Sequence of chain 1.T:
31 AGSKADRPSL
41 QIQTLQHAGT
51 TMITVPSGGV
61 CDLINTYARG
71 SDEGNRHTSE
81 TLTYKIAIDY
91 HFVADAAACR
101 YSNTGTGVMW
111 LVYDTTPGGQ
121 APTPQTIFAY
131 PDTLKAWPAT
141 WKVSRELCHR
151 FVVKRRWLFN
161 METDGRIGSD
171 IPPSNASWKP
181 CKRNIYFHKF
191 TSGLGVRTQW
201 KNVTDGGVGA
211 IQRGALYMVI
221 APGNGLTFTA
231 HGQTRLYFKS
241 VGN

The small molecule below binds the protein below.
Small molecule (SMILES): Cc1cn([C@H]2C[C@H](O[P](=O)(O)OC[C@H]3O[C@@H](n4ccc(N)nc4=O)C[C@@H]3O[P](=O)(O)OC[C@H]3O[C@@H](n4ccc(N)nc4=O)C[C@@H]3O[P](=O)(O)OC[C@H]3O[C@@H](n4ccc(N)nc4=O)C[C@@H]3O[P](=O)(O)OC[C@H]3O[C@@H](n4cnc5c(N)ncnc54)C[C@@H]3O)[C@@H](CO[P](=O)(O)O[C@H]3C[C@H](n4cnc5c(N)ncnc54)O[C@@H]3CO[P](=O)(O)O[C@H]3C[C@H](n4cnc5c(N)ncnc54)O[C@@H]3CO[P](=O)(O)O[C@H]3C[C@H](n4cnc5c(N)ncnc54)O[C@@H]3CO[P](=O)(O)O[C@H]3C[C@H](n4cnc5c(N)ncnc54)O[C@@H]3COP(=O)=O)O2)c(=O)[nH]c1=O

Binding-site contacts:
Ligand atom C2 contacts residue LYS34 of chain 1.IA at 3.3 Å.
Ligand atom O3' contacts residue SER39 of chain 1.T at 4.1 Å.
Ligand atom C5' contacts residue ILE42 of chain 1.T at 3.8 Å (hydrophobic).
Ligand atom C1' contacts residue ARG155 of chain 1.IA at 3.6 Å.
Ligand atom OP2 contacts residue TYR237 of chain 1.T at 2.7 Å (h-bond).
Ligand atom OP1 contacts residue ARG235 of chain 1.T at 3.1 Å (salt-bridge).
Ligand atom P contacts residue ARG145 of chain 1.IA at 3.7 Å.
Ligand atom N1 contacts residue PHE190 of chain 1.T at 3.7 Å.
Ligand atom O4 contacts residue LYS85 of chain 1.T at 3.2 Å (salt-bridge).
Ligand atom OP2 contacts residue HIS149 of chain 1.IA at 3.3 Å.
Ligand atom C8 contacts residue PHE190 of chain 1.T at 3.5 Å (hydrophobic).
Ligand atom C2 contacts residue PHE190 of chain 1.T at 4.2 Å (hydrophobic).
Ligand atom O3' contacts residue VAL153 of chain 1.IA at 4.2 Å.
Ligand atom C3' contacts residue ILE42 of chain 1.T at 3.7 Å (hydrophobic).
Ligand atom O3' contacts residue TYR237 of chain 1.T at 3.6 Å.
Ligand atom C6 contacts residue PHE190 of chain 1.T at 3.3 Å (hydrophobic).
Ligand atom N4 contacts residue TYR113 of chain 1.IA at 3.8 Å.
Ligand atom C2' contacts residue ARG155 of chain 1.IA at 3.1 Å.
Ligand atom OP1 contacts residue VAL153 of chain 1.IA at 3.3 Å.
Ligand atom P contacts residue TYR237 of chain 1.T at 3.8 Å.
Ligand atom N3 contacts residue PHE190 of chain 1.T at 3.9 Å.
Ligand atom P contacts residue ARG235 of chain 1.T at 3.3 Å.
Ligand atom OP1 contacts residue HIS149 of chain 1.IA at 3.1 Å.
Ligand atom C2' contacts residue TYR237 of chain 1.T at 4.0 Å (hydrophobic).
Ligand atom OP1 contacts residue ARG145 of chain 1.IA at 2.3 Å (salt-bridge).
Ligand atom C2' contacts residue LEU40 of chain 1.T at 4.0 Å (hydrophobic).
Ligand atom C2' contacts residue LYS154 of chain 1.IA at 3.6 Å.
Ligand atom O5' contacts residue HIS149 of chain 1.IA at 4.2 Å.
Ligand atom C4 contacts residue PHE190 of chain 1.T at 3.4 Å (hydrophobic).
Ligand atom N6 contacts residue PHE190 of chain 1.T at 3.5 Å.
Ligand atom C7 contacts residue TYR237 of chain 1.T at 4.1 Å (hydrophobic).
Ligand atom C5 contacts residue PHE190 of chain 1.T at 3.3 Å (hydrophobic).
Ligand atom OP2 contacts residue ARG235 of chain 1.T at 2.5 Å (salt-bridge).
Ligand atom P contacts residue HIS149 of chain 1.IA at 3.8 Å.
Ligand atom C7 contacts residue LEU40 of chain 1.T at 3.5 Å (hydrophobic).
Ligand atom N7 contacts residue PHE190 of chain 1.T at 3.5 Å.
Ligand atom OP1 contacts residue ILE42 of chain 1.T at 4.1 Å.
Ligand atom OP2 contacts residue ARG156 of chain 1.IA at 3.8 Å.
Ligand atom N9 contacts residue PHE190 of chain 1.T at 3.7 Å.
Ligand atom N3 contacts residue LYS34 of chain 1.IA at 3.3 Å (salt-bridge).

Sequence of chain 1.IA:
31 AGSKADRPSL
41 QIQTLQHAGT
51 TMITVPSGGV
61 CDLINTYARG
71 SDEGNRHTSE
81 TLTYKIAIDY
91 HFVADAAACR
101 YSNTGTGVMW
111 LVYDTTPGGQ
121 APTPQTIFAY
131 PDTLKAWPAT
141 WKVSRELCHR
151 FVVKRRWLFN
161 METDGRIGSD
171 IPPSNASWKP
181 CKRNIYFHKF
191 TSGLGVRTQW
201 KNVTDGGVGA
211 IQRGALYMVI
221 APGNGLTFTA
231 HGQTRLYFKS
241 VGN